This protein binds this small molecule.
Small molecule (SMILES): Cc1cn([C@H]2C[C@H](O[P](=O)(O)OC[C@H]3O[C@@H](n4cnc5c(N)ncnc54)C[C@@H]3O[P](=O)(O)OC[C@H]3O[C@@H](n4ccc(N)nc4=O)C[C@@H]3O[P](=O)(O)OC[C@H]3O[C@@H](n4cnc5c(=O)nc(N)[nH]c54)C[C@@H]3O)[C@@H](CO[P](=O)(O)O[C@H]3C[C@H](n4cnc5c(=O)nc(N)[nH]c54)O[C@@H]3CO[P](=O)(O)O[C@H]3C[C@H](n4cnc5c(N)ncnc54)O[C@@H]3CO[P](=O)(O)O[C@H]3C[C@H](n4ccc(N)nc4=O)O[C@@H]3CO)O2)c(=O)[nH]c1=O

Binding-site contacts:
Ligand atom O5' contacts residue GLY105 of chain 1.D at 3.2 Å (h-bond).
Ligand atom C5' contacts residue GLY105 of chain 1.D at 3.5 Å.
Ligand atom P contacts residue PPV1 of chain 1.H at 3.3 Å.
Ligand atom O3' contacts residue THR267 of chain 1.D at 3.5 Å (h-bond).
Ligand atom O2 contacts residue TYR265 of chain 1.D at 2.6 Å (h-bond).
Ligand atom C5' contacts residue PPV1 of chain 1.H at 3.4 Å.
Ligand atom O3' contacts residue GLY103 of chain 1.D at 3.4 Å.
Ligand atom OP1 contacts residue ASP187 of chain 1.D at 2.6 Å (salt-bridge).
Ligand atom OP1 contacts residue ASP189 of chain 1.D at 2.6 Å (salt-bridge).
Ligand atom P contacts residue NA1 of chain 1.F at 3.4 Å.
Ligand atom C2' contacts residue ASN273 of chain 1.D at 3.5 Å.
Ligand atom O3' contacts residue ARG180 of chain 1.D at 3.4 Å (salt-bridge).
Ligand atom OP2 contacts residue LYS107 of chain 1.D at 3.0 Å (salt-bridge).
Ligand atom OP1 contacts residue NA1 of chain 1.F at 2.3 Å (h-bond).
Ligand atom O3' contacts residue TRP102 of chain 1.D at 3.3 Å.
Ligand atom OP1 contacts residue ASP250 of chain 1.D at 3.5 Å (salt-bridge).
Ligand atom OP2 contacts residue THR106 of chain 1.D at 3.5 Å (h-bond).
Ligand atom O5' contacts residue PPV1 of chain 1.H at 2.9 Å (h-bond).
Ligand atom OP1 contacts residue ALA104 of chain 1.D at 3.4 Å (h-bond).
Ligand atom OP1 contacts residue MG1 of chain 1.E at 2.7 Å.
Ligand atom C4' contacts residue PHE266 of chain 1.D at 3.4 Å (hydrophobic).
Ligand atom P contacts residue GLY105 of chain 1.D at 3.4 Å.
Ligand atom C1' contacts residue TYR265 of chain 1.D at 3.3 Å (hydrophobic).
Ligand atom C1' contacts residue TYR265 of chain 1.D at 3.2 Å (hydrophobic).
Ligand atom C2' contacts residue TYR265 of chain 1.D at 3.3 Å (hydrophobic).
Ligand atom OP1 contacts residue TRP102 of chain 1.D at 3.0 Å (h-bond).
Ligand atom N3 contacts residue TYR265 of chain 1.D at 3.3 Å.
Ligand atom N2 contacts residue ARG277 of chain 1.D at 3.4 Å.
Ligand atom C2' contacts residue GLY268 of chain 1.D at 3.5 Å.
Ligand atom C4' contacts residue TRP102 of chain 1.D at 3.5 Å (hydrophobic).
Ligand atom OP1 contacts residue THR108 of chain 1.D at 2.7 Å (h-bond).
Ligand atom N3 contacts residue ASN273 of chain 1.D at 3.2 Å (h-bond).
Ligand atom OP1 contacts residue PPV1 of chain 1.H at 3.3 Å (h-bond).
Ligand atom O3' contacts residue PPV1 of chain 1.H at 3.2 Å (h-bond).
Ligand atom OP2 contacts residue PPV1 of chain 1.H at 3.5 Å (h-bond).
Ligand atom OP1 contacts residue GLY105 of chain 1.D at 2.7 Å (h-bond).
Ligand atom OP1 contacts residue GLY103 of chain 1.D at 2.8 Å (h-bond).
Ligand atom C2' contacts residue TYR265 of chain 1.D at 3.2 Å (hydrophobic).
Ligand atom C5' contacts residue GLY103 of chain 1.D at 3.5 Å.
Ligand atom O3' contacts residue ASP250 of chain 1.D at 3.5 Å (salt-bridge).

Sequence of chain 1.D:
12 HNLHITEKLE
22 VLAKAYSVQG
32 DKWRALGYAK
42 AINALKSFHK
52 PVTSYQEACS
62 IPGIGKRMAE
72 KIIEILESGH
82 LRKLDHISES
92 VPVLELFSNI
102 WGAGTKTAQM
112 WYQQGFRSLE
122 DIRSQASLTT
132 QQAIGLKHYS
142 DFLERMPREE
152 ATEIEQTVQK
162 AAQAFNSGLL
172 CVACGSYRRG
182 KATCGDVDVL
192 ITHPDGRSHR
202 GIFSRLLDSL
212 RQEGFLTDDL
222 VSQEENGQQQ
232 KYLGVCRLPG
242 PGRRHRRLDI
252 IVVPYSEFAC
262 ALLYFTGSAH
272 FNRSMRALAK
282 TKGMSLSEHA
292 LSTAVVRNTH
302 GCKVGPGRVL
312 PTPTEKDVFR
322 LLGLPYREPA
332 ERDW